A small-molecule ligand and the protein it binds are described below.
Small molecule (SMILES): O=C1C=C/C(=C(/c2ccc(O)c(Cl)c2)c2ccccc2S(=O)(=O)O)C=C1Cl

Sequence of chain 1.K:
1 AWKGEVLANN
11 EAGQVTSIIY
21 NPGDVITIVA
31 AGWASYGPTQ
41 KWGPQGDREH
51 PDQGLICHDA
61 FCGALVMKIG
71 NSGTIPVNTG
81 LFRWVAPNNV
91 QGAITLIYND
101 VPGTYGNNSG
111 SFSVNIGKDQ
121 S

Binding-site contacts:
Ligand atom CLA contacts residue PRO38 of chain 1.K at 3.4 Å.
Ligand atom CAP contacts residue GAL1 of chain 1.SA at 2.3 Å.
Ligand atom CAQ contacts residue GLN53 of chain 1.K at 4.0 Å.
Ligand atom CLB contacts residue GLN53 of chain 1.K at 4.0 Å.
Ligand atom CAR contacts residue HIS50 of chain 1.K at 4.2 Å.
Ligand atom CAR contacts residue GAL1 of chain 1.SA at 4.1 Å.
Ligand atom OBK contacts residue PRO51 of chain 1.K at 3.8 Å.
Ligand atom CAQ contacts residue HIS50 of chain 1.K at 3.5 Å.
Ligand atom O1 contacts residue TYR36 of chain 1.K at 3.4 Å.
Ligand atom CAP contacts residue HIS50 of chain 1.K at 3.9 Å.
Ligand atom O1 contacts residue GAL1 of chain 1.SA at 1.4 Å.
Ligand atom CLA contacts residue GAL1 of chain 1.SA at 3.8 Å.
Ligand atom CAO contacts residue GAL1 of chain 1.SA at 3.5 Å.
Ligand atom CAP contacts residue TYR36 of chain 1.K at 4.3 Å (hydrophobic).
Ligand atom O1 contacts residue HIS50 of chain 1.K at 3.9 Å.
Ligand atom CAQ contacts residue GAL1 of chain 1.SA at 2.8 Å.
Ligand atom OBJ contacts residue PRO51 of chain 1.K at 4.3 Å.
Ligand atom OBJ contacts residue HIS50 of chain 1.K at 3.3 Å (h-bond).